Binding-site contacts:
Ligand atom C2 contacts residue ASN12 of chain 3.K at 3.3 Å.
Ligand atom C7 contacts residue ASN12 of chain 3.K at 3.9 Å.
Ligand atom N2 contacts residue ASN12 of chain 3.K at 3.8 Å.
Ligand atom C5 contacts residue ASN12 of chain 3.K at 4.2 Å.
Ligand atom O5 contacts residue ASN12 of chain 3.K at 2.8 Å (h-bond).
Ligand atom C1 contacts residue ASN12 of chain 3.K at 2.2 Å.
Ligand atom O7 contacts residue ASN12 of chain 3.K at 3.6 Å.

A small-molecule ligand and the protein it binds are described below.
Small molecule (SMILES): CC(=O)N[C@H]1[C@H](O[C@H]2[C@H](O)[C@@H](NC(C)=O)CO[C@@H]2CO)O[C@H](CO)[C@@H](O)[C@@H]1O

Sequence of chain 3.K:
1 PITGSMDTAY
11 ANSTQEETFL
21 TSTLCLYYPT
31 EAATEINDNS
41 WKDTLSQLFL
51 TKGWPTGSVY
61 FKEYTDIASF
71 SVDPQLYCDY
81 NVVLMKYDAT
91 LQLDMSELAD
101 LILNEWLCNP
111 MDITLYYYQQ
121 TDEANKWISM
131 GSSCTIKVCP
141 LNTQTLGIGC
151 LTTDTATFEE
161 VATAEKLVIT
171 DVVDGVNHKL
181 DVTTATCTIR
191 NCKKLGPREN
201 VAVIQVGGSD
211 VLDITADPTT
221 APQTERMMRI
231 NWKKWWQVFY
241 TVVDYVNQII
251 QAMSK